This protein binds this small molecule.
Small molecule (SMILES): Cc1cc(OCCCc2c3n(c4c(-c5c(C)nn(C)c5C)c(Cl)ccc24)[C@H](C)CN(c2cn(C)c4ccc(C(=O)O)cc24)C3=O)cc(C)c1Cl

Binding-site contacts:
Ligand atom C11 contacts residue VAL84 of chain 1.D at 3.7 Å (hydrophobic).
Ligand atom C40 contacts residue ARG94 of chain 1.D at 3.2 Å.
Ligand atom O49 contacts residue GLY93 of chain 1.D at 3.6 Å.
Ligand atom N30 contacts residue ALA58 of chain 1.D at 3.6 Å.
Ligand atom C33 contacts residue HIS55 of chain 1.D at 3.7 Å.
Ligand atom C24 contacts residue GLY102 of chain 1.D at 3.6 Å.
Ligand atom C47 contacts residue ASN91 of chain 1.D at 3.6 Å.
Ligand atom C03 contacts residue PHE59 of chain 1.D at 3.7 Å (hydrophobic).
Ligand atom C10 contacts residue PHE85 of chain 1.D at 3.6 Å (hydrophobic).
Ligand atom CL04 contacts residue ALA58 of chain 1.D at 3.1 Å.
Ligand atom CL04 contacts residue PHE59 of chain 1.D at 3.5 Å.
Ligand atom C41 contacts residue ARG94 of chain 1.D at 3.4 Å.
Ligand atom C50 contacts residue ARG94 of chain 1.D at 3.6 Å.
Ligand atom O17 contacts residue ARG94 of chain 1.D at 2.7 Å (salt-bridge).
Ligand atom CL04 contacts residue MET62 of chain 1.D at 3.5 Å.
Ligand atom C09 contacts residue LEU98 of chain 1.D at 3.7 Å (hydrophobic).
Ligand atom C25 contacts residue LEU98 of chain 1.D at 3.5 Å (hydrophobic).
Ligand atom O49 contacts residue ARG94 of chain 1.D at 3.4 Å (salt-bridge).
Ligand atom C23 contacts residue PHE101 of chain 1.D at 3.4 Å (hydrophobic).
Ligand atom C05 contacts residue PHE101 of chain 1.D at 3.5 Å (hydrophobic).
Ligand atom C24 contacts residue ILE125 of chain 1.D at 3.7 Å (hydrophobic).
Ligand atom N38 contacts residue ARG94 of chain 1.D at 3.3 Å.
Ligand atom C27 contacts residue MET81 of chain 1.D at 3.7 Å (hydrophobic).
Ligand atom C26 contacts residue MET81 of chain 1.D at 3.7 Å (hydrophobic).
Ligand atom O12 contacts residue LEU98 of chain 1.D at 3.5 Å.
Ligand atom C20 contacts residue VAL84 of chain 1.D at 3.7 Å (hydrophobic).
Ligand atom CL22 contacts residue LEU77 of chain 1.D at 3.6 Å.
Ligand atom C05 contacts residue PHE59 of chain 1.D at 3.5 Å (hydrophobic).
Ligand atom C31 contacts residue ALA58 of chain 1.D at 3.7 Å (hydrophobic).
Ligand atom C08 contacts residue THR97 of chain 1.D at 3.7 Å.
Ligand atom C42 contacts residue ARG94 of chain 1.D at 3.4 Å.
Ligand atom C39 contacts residue ARG94 of chain 1.D at 3.6 Å.
Ligand atom C29 contacts residue VAL80 of chain 1.D at 3.7 Å (hydrophobic).
Ligand atom C44 contacts residue VAL89 of chain 1.D at 3.5 Å (hydrophobic).
Ligand atom C25 contacts residue PHE101 of chain 1.D at 3.7 Å (hydrophobic).
Ligand atom O48 contacts residue ASN91 of chain 1.D at 3.0 Å (h-bond).
Ligand atom C28 contacts residue MET81 of chain 1.D at 3.7 Å (hydrophobic).
Ligand atom C21 contacts residue PHE101 of chain 1.D at 3.5 Å (hydrophobic).
Ligand atom C43 contacts residue ARG94 of chain 1.D at 3.5 Å.
Ligand atom O17 contacts residue VAL84 of chain 1.D at 3.7 Å.

Sequence of chain 1.D:
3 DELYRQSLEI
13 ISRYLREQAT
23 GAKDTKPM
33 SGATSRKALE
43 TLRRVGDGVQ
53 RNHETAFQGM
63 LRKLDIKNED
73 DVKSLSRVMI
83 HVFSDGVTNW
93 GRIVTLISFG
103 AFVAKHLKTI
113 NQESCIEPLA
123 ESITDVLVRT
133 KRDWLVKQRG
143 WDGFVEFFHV